Sequence of chain 1.K:
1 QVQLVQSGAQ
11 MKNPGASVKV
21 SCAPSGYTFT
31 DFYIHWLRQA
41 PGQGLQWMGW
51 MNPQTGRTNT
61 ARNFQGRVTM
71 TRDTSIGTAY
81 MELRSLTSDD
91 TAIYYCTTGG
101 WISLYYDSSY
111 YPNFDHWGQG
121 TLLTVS

Sequence of chain 1.I:
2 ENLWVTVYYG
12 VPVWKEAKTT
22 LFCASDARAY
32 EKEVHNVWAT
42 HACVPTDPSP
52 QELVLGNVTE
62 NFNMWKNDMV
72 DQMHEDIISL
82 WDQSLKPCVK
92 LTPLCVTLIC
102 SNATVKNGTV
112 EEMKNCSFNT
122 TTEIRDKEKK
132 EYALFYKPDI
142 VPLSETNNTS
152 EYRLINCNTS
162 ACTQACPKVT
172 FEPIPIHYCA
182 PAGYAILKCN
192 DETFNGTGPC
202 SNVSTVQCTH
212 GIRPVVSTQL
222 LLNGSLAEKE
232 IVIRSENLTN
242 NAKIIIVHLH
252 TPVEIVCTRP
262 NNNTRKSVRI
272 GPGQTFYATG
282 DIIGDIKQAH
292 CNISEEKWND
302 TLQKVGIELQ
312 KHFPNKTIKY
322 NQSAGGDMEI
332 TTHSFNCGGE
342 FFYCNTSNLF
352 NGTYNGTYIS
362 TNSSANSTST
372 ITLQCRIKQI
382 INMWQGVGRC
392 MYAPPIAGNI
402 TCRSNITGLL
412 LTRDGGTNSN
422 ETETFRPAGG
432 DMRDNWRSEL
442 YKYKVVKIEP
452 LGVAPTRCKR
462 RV

Binding-site contacts:
Ligand atom C6 contacts residue THR69 of chain 1.K at 3.7 Å.
Ligand atom O6 contacts residue THR71 of chain 1.K at 4.0 Å.
Ligand atom C6 contacts residue MET70 of chain 1.K at 3.5 Å (hydrophobic).
Ligand atom C6 contacts residue GLU82 of chain 1.K at 3.6 Å.
Ligand atom O6 contacts residue GLU82 of chain 1.K at 3.9 Å.
Ligand atom O5 contacts residue MET70 of chain 1.K at 4.2 Å.
Ligand atom C7 contacts residue ASN108 of chain 1.I at 3.2 Å.
Ligand atom O7 contacts residue ASN108 of chain 1.I at 3.6 Å.
Ligand atom C8 contacts residue ASN108 of chain 1.I at 3.6 Å.
Ligand atom C2 contacts residue ASN108 of chain 1.I at 2.6 Å.
Ligand atom O5 contacts residue ASN108 of chain 1.I at 2.3 Å (h-bond).
Ligand atom N2 contacts residue ASN108 of chain 1.I at 2.9 Å (h-bond).
Ligand atom O6 contacts residue MET70 of chain 1.K at 2.5 Å (h-bond).
Ligand atom O4 contacts residue THR69 of chain 1.K at 3.4 Å.
Ligand atom C1 contacts residue ASN108 of chain 1.I at 1.4 Å.
Ligand atom C4 contacts residue ASN108 of chain 1.I at 4.2 Å.
Ligand atom C5 contacts residue ASN108 of chain 1.I at 3.6 Å.
Ligand atom O6 contacts residue THR69 of chain 1.K at 3.3 Å.
Ligand atom C4 contacts residue THR69 of chain 1.K at 3.7 Å.
Ligand atom C5 contacts residue THR69 of chain 1.K at 4.5 Å.
Ligand atom C6 contacts residue THR71 of chain 1.K at 3.7 Å.
Ligand atom C3 contacts residue ASN108 of chain 1.I at 3.9 Å.

The small molecule below binds the protein below.
Small molecule (SMILES): CC(=O)N[C@@H]1[C@@H](O)[C@H](O)[C@@H](CO)O[C@H]1O